Sequence of chain 1.E:
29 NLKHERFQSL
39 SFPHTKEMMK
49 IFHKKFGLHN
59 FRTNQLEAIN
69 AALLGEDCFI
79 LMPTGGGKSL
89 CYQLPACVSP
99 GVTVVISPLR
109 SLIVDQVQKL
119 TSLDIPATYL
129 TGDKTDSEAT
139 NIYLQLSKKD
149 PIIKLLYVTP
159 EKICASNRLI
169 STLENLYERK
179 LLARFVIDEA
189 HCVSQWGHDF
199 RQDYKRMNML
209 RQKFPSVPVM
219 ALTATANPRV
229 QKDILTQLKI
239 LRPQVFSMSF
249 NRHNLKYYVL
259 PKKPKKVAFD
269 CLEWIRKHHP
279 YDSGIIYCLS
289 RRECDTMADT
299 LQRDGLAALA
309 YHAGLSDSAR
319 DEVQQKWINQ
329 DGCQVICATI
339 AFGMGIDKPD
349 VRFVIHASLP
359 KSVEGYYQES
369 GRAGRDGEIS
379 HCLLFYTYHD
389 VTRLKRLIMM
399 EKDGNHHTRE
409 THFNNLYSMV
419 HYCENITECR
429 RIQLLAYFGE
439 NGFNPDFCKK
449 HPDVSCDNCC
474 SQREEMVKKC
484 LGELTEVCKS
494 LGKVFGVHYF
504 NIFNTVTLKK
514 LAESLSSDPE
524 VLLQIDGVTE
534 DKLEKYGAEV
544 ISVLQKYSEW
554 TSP

Binding-site contacts:
Ligand atom N24 contacts residue ASP231 of chain 1.E at 2.5 Å (salt-bridge).
Ligand atom S3 contacts residue GLN366 of chain 1.E at 3.8 Å.
Ligand atom C22 contacts residue SER192 of chain 1.E at 3.8 Å.
Ligand atom C6 contacts residue SER192 of chain 1.E at 3.8 Å.
Ligand atom C13 contacts residue SER192 of chain 1.E at 3.7 Å.
Ligand atom S3 contacts residue HIS189 of chain 1.E at 3.7 Å.
Ligand atom C9 contacts residue GLU362 of chain 1.E at 3.3 Å.
Ligand atom C12 contacts residue GLN366 of chain 1.E at 3.3 Å.
Ligand atom C5 contacts residue GLU362 of chain 1.E at 3.5 Å.
Ligand atom C19 contacts residue HIS196 of chain 1.E at 3.3 Å.
Ligand atom C8 contacts residue VAL228 of chain 1.E at 3.6 Å (hydrophobic).
Ligand atom C1 contacts residue GLN193 of chain 1.E at 3.2 Å.
Ligand atom N14 contacts residue SER192 of chain 1.E at 2.7 Å (h-bond).
Ligand atom C19 contacts residue THR409 of chain 1.E at 3.7 Å.
Ligand atom N2 contacts residue GLN193 of chain 1.E at 3.1 Å.
Ligand atom O27 contacts residue THR409 of chain 1.E at 3.6 Å.
Ligand atom C22 contacts residue HIS196 of chain 1.E at 3.7 Å.
Ligand atom C21 contacts residue HIS196 of chain 1.E at 3.5 Å.
Ligand atom C12 contacts residue GLN193 of chain 1.E at 3.5 Å.
Ligand atom C12 contacts residue GLY363 of chain 1.E at 3.6 Å.
Ligand atom C15 contacts residue SER192 of chain 1.E at 3.4 Å.
Ligand atom C7 contacts residue GLU362 of chain 1.E at 3.3 Å.
Ligand atom O27 contacts residue ASN413 of chain 1.E at 2.7 Å (h-bond).
Ligand atom C8 contacts residue SER192 of chain 1.E at 3.4 Å.
Ligand atom C21 contacts residue THR406 of chain 1.E at 3.8 Å.
Ligand atom C11 contacts residue GLU362 of chain 1.E at 3.5 Å.
Ligand atom C4 contacts residue GLU362 of chain 1.E at 3.4 Å.
Ligand atom C4 contacts residue GLN193 of chain 1.E at 3.8 Å.
Ligand atom C11 contacts residue GLN193 of chain 1.E at 3.7 Å.
Ligand atom C17 contacts residue HIS196 of chain 1.E at 3.2 Å.
Ligand atom C10 contacts residue GLN193 of chain 1.E at 3.6 Å.
Ligand atom C9 contacts residue SER360 of chain 1.E at 3.7 Å.
Ligand atom C6 contacts residue GLU362 of chain 1.E at 3.7 Å.
Ligand atom C13 contacts residue ASN413 of chain 1.E at 3.5 Å.
Ligand atom C16 contacts residue HIS196 of chain 1.E at 3.6 Å.
Ligand atom C20 contacts residue SER192 of chain 1.E at 3.8 Å.
Ligand atom C7 contacts residue ASN413 of chain 1.E at 3.4 Å.
Ligand atom C17 contacts residue THR409 of chain 1.E at 3.7 Å.
Ligand atom C8 contacts residue GLN193 of chain 1.E at 3.8 Å.
Ligand atom C22 contacts residue HIS410 of chain 1.E at 3.7 Å.

The small molecule below binds the protein below.
Small molecule (SMILES): Cc1nc(-c2ccc(C(=O)Nc3cc(S(N)(=O)=O)cc(C)c3C)cc2)cs1